Binding-site contacts:
Ligand atom O6 contacts residue GLN577 of chain 1.A at 3.5 Å (h-bond).
Ligand atom O7 contacts residue ASN328 of chain 1.A at 3.7 Å.
Ligand atom C4 contacts residue ASN328 of chain 1.A at 4.3 Å.
Ligand atom O5 contacts residue ASN328 of chain 1.A at 2.5 Å (h-bond).
Ligand atom C5 contacts residue ASN328 of chain 1.A at 3.7 Å.
Ligand atom C4 contacts residue GLN577 of chain 1.A at 3.3 Å.
Ligand atom C8 contacts residue ASN328 of chain 1.A at 4.5 Å.
Ligand atom O4 contacts residue GLN577 of chain 1.A at 3.9 Å.
Ligand atom C2 contacts residue ASN328 of chain 1.A at 2.5 Å.
Ligand atom C7 contacts residue ASN328 of chain 1.A at 3.5 Å.
Ligand atom C1 contacts residue ASN328 of chain 1.A at 1.4 Å.
Ligand atom C1 contacts residue GLN577 of chain 1.A at 4.0 Å.
Ligand atom N2 contacts residue ASN328 of chain 1.A at 2.9 Å (h-bond).
Ligand atom N2 contacts residue GLN577 of chain 1.A at 3.6 Å.
Ligand atom C5 contacts residue GLN577 of chain 1.A at 3.8 Å.
Ligand atom O3 contacts residue THR578 of chain 1.A at 4.3 Å.
Ligand atom C3 contacts residue GLN577 of chain 1.A at 4.5 Å.
Ligand atom C6 contacts residue GLN577 of chain 1.A at 3.4 Å.
Ligand atom C2 contacts residue GLN577 of chain 1.A at 3.6 Å.
Ligand atom C3 contacts residue ASN328 of chain 1.A at 3.8 Å.
Ligand atom O5 contacts residue GLN577 of chain 1.A at 4.0 Å.

The protein below binds the small molecule below.
Small molecule (SMILES): CC(=O)N[C@@H]1[C@@H](O)[C@H](O)[C@@H](CO)O[C@H]1O

Sequence of chain 1.A:
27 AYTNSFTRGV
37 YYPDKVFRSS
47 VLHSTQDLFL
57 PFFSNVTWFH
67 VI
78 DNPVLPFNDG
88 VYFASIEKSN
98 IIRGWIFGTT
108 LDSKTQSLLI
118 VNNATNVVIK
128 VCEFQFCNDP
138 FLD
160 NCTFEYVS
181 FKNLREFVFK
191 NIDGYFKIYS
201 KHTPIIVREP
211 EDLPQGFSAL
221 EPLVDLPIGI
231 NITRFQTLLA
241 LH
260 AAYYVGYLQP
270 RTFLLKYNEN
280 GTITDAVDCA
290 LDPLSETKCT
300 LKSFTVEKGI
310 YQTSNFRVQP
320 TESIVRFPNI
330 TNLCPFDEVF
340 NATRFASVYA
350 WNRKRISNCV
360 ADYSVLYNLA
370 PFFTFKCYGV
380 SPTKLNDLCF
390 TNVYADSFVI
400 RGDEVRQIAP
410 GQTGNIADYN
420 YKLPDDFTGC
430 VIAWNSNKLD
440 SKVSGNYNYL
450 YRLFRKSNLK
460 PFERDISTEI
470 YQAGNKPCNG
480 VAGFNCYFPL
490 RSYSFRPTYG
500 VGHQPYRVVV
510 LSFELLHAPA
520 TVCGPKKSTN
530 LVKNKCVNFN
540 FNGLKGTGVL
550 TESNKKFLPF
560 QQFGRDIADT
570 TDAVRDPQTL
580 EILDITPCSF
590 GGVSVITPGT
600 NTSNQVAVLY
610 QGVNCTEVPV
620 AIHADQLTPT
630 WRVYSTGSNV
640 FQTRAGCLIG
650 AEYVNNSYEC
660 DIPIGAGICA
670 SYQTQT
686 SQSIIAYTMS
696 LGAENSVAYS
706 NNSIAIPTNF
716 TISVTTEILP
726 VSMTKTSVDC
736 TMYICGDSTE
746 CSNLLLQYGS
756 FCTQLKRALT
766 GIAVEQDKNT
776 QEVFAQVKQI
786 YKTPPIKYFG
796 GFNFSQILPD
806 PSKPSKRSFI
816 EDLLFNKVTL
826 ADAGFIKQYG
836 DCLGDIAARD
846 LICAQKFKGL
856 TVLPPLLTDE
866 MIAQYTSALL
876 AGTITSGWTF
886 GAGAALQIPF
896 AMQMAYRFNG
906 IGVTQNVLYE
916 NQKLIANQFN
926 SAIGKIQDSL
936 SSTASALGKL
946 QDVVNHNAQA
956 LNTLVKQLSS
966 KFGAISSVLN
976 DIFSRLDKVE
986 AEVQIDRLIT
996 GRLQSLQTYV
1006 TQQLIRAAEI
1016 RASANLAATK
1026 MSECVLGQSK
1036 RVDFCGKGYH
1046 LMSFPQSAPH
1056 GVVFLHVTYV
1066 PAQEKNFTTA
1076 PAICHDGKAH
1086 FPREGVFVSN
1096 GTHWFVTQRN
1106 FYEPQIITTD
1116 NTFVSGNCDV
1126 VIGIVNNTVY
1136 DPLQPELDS